This small molecule binds to this protein.
Small molecule (SMILES): COC(=O)C1CCN(C(=O)c2ccc(N(CCCO)Cc3cnc4nc(N)nc(N)c4n3)cc2)CC1

Sequence of chain 1.B:
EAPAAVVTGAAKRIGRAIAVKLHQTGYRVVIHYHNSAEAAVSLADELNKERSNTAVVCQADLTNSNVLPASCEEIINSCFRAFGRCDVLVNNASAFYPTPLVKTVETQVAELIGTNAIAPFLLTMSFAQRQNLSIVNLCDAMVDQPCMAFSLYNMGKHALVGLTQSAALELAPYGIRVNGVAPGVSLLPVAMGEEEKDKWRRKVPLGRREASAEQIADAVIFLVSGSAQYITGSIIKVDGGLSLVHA

Binding-site contacts:
Ligand atom C4A contacts residue PHE117 of chain 1.B at 3.5 Å (hydrophobic).
Ligand atom N1 contacts residue NAP1 of chain 1.G at 2.7 Å (h-bond).
Ligand atom N5 contacts residue NAP1 of chain 1.G at 3.3 Å.
Ligand atom OBJ contacts residue ASP181 of chain 1.B at 3.7 Å.
Ligand atom N4 contacts residue NAP1 of chain 1.G at 3.5 Å.
Ligand atom C2 contacts residue PHE117 of chain 1.B at 3.4 Å (hydrophobic).
Ligand atom CBH contacts residue NAP1 of chain 1.G at 3.7 Å.
Ligand atom N4 contacts residue PHE117 of chain 1.B at 3.7 Å.
Ligand atom N2 contacts residue PHE117 of chain 1.B at 3.5 Å.
Ligand atom C9 contacts residue NAP1 of chain 1.G at 3.4 Å.
Ligand atom CAO contacts residue PRO230 of chain 1.B at 3.7 Å (hydrophobic).
Ligand atom N5 contacts residue PHE117 of chain 1.B at 3.6 Å.
Ligand atom OBJ contacts residue NAP1 of chain 1.G at 3.7 Å.
Ligand atom N2 contacts residue NAP1 of chain 1.G at 3.1 Å (h-bond).
Ligand atom N8 contacts residue ARG34 of chain 1.B at 3.3 Å (salt-bridge).
Ligand atom N3 contacts residue PHE117 of chain 1.B at 3.6 Å.
Ligand atom C7 contacts residue NAP1 of chain 1.G at 3.6 Å.
Ligand atom C6 contacts residue NAP1 of chain 1.G at 3.5 Å.
Ligand atom C2 contacts residue NAP1 of chain 1.G at 3.4 Å.
Ligand atom CBG contacts residue TYR118 of chain 1.B at 3.6 Å (hydrophobic).
Ligand atom N4 contacts residue TYR194 of chain 1.B at 3.0 Å (h-bond).
Ligand atom C4 contacts residue PHE117 of chain 1.B at 3.6 Å (hydrophobic).
Ligand atom C7 contacts residue LEU228 of chain 1.B at 3.5 Å (hydrophobic).
Ligand atom CAV contacts residue PHE117 of chain 1.B at 3.5 Å (hydrophobic).
Ligand atom CAO contacts residue PHE117 of chain 1.B at 3.6 Å (hydrophobic).
Ligand atom CAT contacts residue PRO230 of chain 1.B at 3.7 Å (hydrophobic).
Ligand atom CAT contacts residue MET233 of chain 1.B at 3.7 Å (hydrophobic).
Ligand atom N8 contacts residue NAP1 of chain 1.G at 3.3 Å (h-bond).
Ligand atom C8A contacts residue NAP1 of chain 1.G at 3.4 Å.
Ligand atom C4A contacts residue NAP1 of chain 1.G at 3.7 Å.
Ligand atom N2 contacts residue SER115 of chain 1.B at 2.9 Å (h-bond).
Ligand atom CBH contacts residue GLY225 of chain 1.B at 3.7 Å.
Ligand atom C7 contacts residue ARG34 of chain 1.B at 3.4 Å.
Ligand atom C4 contacts residue NAP1 of chain 1.G at 3.7 Å.
Ligand atom N3 contacts residue TYR194 of chain 1.B at 3.6 Å.
Ligand atom CAR contacts residue TRP241 of chain 1.B at 3.5 Å (hydrophobic).
Ligand atom N3 contacts residue NAP1 of chain 1.G at 2.9 Å (h-bond).
Ligand atom CAT contacts residue PHE117 of chain 1.B at 3.7 Å (hydrophobic).
Ligand atom C8A contacts residue PHE117 of chain 1.B at 3.6 Å (hydrophobic).
Ligand atom C9 contacts residue LEU228 of chain 1.B at 3.7 Å (hydrophobic).